Sequence of chain 83.B:
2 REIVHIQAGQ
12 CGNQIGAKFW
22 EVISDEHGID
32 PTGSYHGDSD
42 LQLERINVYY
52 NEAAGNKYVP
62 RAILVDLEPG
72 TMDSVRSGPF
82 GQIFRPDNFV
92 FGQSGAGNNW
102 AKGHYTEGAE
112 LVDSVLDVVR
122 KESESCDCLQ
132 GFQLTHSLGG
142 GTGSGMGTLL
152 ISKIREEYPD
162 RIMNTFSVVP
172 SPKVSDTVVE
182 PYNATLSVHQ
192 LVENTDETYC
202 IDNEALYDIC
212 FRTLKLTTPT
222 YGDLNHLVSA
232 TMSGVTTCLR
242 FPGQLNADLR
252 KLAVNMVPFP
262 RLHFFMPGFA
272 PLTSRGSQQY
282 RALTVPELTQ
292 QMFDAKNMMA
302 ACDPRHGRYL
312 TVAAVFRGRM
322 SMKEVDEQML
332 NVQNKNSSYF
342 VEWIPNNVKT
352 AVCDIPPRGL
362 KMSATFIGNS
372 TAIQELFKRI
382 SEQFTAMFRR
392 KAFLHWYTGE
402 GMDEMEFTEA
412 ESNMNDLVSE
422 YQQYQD

The small molecule below binds the protein below.
Small molecule (SMILES): Nc1nc2c(ncn2[C@@H]2O[C@H](CO[P](=O)(O)C[P](=O)(O)OP(=O)(O)O)[C@@H](O)[C@H]2O)c(=O)[nH]1

Binding-site contacts:
Ligand atom O1B contacts residue GLY10 of chain 83.B at 3.7 Å.
Ligand atom PB contacts residue GLY10 of chain 83.B at 3.9 Å.
Ligand atom O1B contacts residue MG1 of chain 83.F at 2.4 Å.
Ligand atom O3B contacts residue THR143 of chain 83.B at 3.1 Å (h-bond).
Ligand atom O3' contacts residue GLU181 of chain 83.B at 3.3 Å (salt-bridge).
Ligand atom O2G contacts residue ASN99 of chain 83.B at 2.9 Å (h-bond).
Ligand atom O3B contacts residue GLY142 of chain 83.B at 3.5 Å (h-bond).
Ligand atom C2 contacts residue ASN226 of chain 83.B at 3.6 Å.
Ligand atom O4' contacts residue SER138 of chain 83.B at 3.3 Å (h-bond).
Ligand atom O1G contacts residue ALA97 of chain 83.B at 3.0 Å (h-bond).
Ligand atom PG contacts residue MG1 of chain 83.F at 3.5 Å.
Ligand atom C6 contacts residue GLN15 of chain 83.B at 3.6 Å.
Ligand atom PB contacts residue MG1 of chain 83.F at 3.7 Å.
Ligand atom N3 contacts residue ASN204 of chain 83.B at 3.0 Å (h-bond).
Ligand atom C6 contacts residue TYR222 of chain 83.B at 3.7 Å (hydrophobic).
Ligand atom N2 contacts residue ASN204 of chain 83.B at 2.6 Å (h-bond).
Ligand atom O3B contacts residue MG1 of chain 83.F at 3.8 Å.
Ligand atom O2G contacts residue GLY142 of chain 83.B at 3.0 Å (h-bond).
Ligand atom O2B contacts residue GLY10 of chain 83.B at 3.2 Å.
Ligand atom O2B contacts residue THR143 of chain 83.B at 2.7 Å (h-bond).
Ligand atom O2A contacts residue CYS12 of chain 83.B at 3.3 Å (h-bond).
Ligand atom O6 contacts residue ASN226 of chain 83.B at 3.1 Å (h-bond).
Ligand atom O1B contacts residue GLN11 of chain 83.B at 3.2 Å (h-bond).
Ligand atom C4' contacts residue SER138 of chain 83.B at 3.2 Å.
Ligand atom N3 contacts residue VAL169 of chain 83.B at 3.8 Å.
Ligand atom PG contacts residue GLY142 of chain 83.B at 3.9 Å.
Ligand atom N2 contacts residue ASN226 of chain 83.B at 2.9 Å (h-bond).
Ligand atom C6 contacts residue ASN226 of chain 83.B at 3.3 Å.
Ligand atom C2 contacts residue ASN204 of chain 83.B at 3.4 Å.
Ligand atom N1 contacts residue TYR222 of chain 83.B at 3.2 Å.
Ligand atom O1A contacts residue GLN11 of chain 83.B at 3.1 Å.
Ligand atom O1G contacts residue THR143 of chain 83.B at 3.4 Å.
Ligand atom O6 contacts residue TYR222 of chain 83.B at 3.8 Å.
Ligand atom O2A contacts residue GLN11 of chain 83.B at 3.5 Å (h-bond).
Ligand atom N1 contacts residue ASN226 of chain 83.B at 2.7 Å (h-bond).
Ligand atom O6 contacts residue GLN15 of chain 83.B at 2.5 Å (h-bond).
Ligand atom O3G contacts residue MG1 of chain 83.F at 2.5 Å.
Ligand atom PB contacts residue THR143 of chain 83.B at 3.3 Å.
Ligand atom C2 contacts residue TYR222 of chain 83.B at 3.5 Å (hydrophobic).
Ligand atom O2B contacts residue GLY144 of chain 83.B at 2.7 Å (h-bond).